Sequence of chain 3.A:
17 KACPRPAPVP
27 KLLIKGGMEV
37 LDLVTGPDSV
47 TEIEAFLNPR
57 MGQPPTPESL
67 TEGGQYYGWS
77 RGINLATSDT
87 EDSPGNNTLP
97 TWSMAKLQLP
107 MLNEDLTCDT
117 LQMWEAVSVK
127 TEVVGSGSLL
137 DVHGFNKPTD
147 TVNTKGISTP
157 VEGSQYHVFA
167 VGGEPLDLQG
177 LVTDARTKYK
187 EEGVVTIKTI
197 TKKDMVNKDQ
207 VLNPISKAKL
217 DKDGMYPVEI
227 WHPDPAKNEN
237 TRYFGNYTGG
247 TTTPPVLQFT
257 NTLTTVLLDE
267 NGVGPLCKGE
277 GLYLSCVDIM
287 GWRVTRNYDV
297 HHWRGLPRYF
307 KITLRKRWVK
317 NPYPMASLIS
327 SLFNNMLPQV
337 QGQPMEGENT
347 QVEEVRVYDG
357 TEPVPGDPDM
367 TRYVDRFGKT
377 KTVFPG

Sequence of chain 3.B:
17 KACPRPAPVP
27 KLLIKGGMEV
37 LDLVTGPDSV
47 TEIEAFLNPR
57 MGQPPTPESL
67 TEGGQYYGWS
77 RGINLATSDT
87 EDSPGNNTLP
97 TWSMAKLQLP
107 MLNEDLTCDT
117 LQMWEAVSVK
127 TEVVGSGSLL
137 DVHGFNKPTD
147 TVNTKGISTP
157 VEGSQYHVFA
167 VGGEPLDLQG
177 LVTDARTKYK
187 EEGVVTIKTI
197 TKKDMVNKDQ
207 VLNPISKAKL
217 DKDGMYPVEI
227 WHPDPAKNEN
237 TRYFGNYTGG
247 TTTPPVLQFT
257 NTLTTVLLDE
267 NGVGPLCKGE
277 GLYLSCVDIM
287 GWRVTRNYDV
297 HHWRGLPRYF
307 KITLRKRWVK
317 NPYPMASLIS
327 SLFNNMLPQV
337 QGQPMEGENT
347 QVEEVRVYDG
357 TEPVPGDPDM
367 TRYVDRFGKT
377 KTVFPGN

Binding-site contacts:
Ligand atom O4 contacts residue GLY78 of chain 3.A at 3.1 Å.
Ligand atom O1A contacts residue LYS186 of chain 3.A at 2.8 Å (salt-bridge).
Ligand atom C1 contacts residue GLY78 of chain 3.A at 3.7 Å.
Ligand atom C11 contacts residue ASP85 of chain 3.B at 4.0 Å.
Ligand atom C4 contacts residue HIS298 of chain 3.A at 3.2 Å.
Ligand atom O3 contacts residue GLY78 of chain 3.A at 3.3 Å.
Ligand atom C1 contacts residue ARG77 of chain 3.A at 3.6 Å.
Ligand atom C6 contacts residue ASN93 of chain 3.A at 3.0 Å.
Ligand atom O4 contacts residue HIS298 of chain 3.A at 2.7 Å (h-bond).
Ligand atom C3 contacts residue GLY78 of chain 3.A at 4.0 Å.
Ligand atom C6 contacts residue TYR72 of chain 3.A at 4.0 Å (hydrophobic).
Ligand atom O1A contacts residue TYR72 of chain 3.A at 3.5 Å.
Ligand atom O4 contacts residue ASN80 of chain 3.A at 4.3 Å.
Ligand atom O1A contacts residue HIS298 of chain 3.A at 3.9 Å.
Ligand atom C5 contacts residue ASN93 of chain 3.A at 3.6 Å.
Ligand atom O1B contacts residue SER89 of chain 3.A at 3.1 Å (h-bond).
Ligand atom C1 contacts residue TYR72 of chain 3.A at 4.1 Å (hydrophobic).
Ligand atom O8 contacts residue ARG77 of chain 3.A at 3.2 Å (salt-bridge).
Ligand atom O4 contacts residue ILE79 of chain 3.A at 4.0 Å.
Ligand atom C1 contacts residue LYS186 of chain 3.A at 3.9 Å.
Ligand atom C3 contacts residue HIS298 of chain 3.A at 3.6 Å.
Ligand atom O4 contacts residue VAL296 of chain 3.A at 3.9 Å.
Ligand atom O1A contacts residue SER89 of chain 3.A at 3.1 Å (h-bond).
Ligand atom O4 contacts residue THR291 of chain 3.A at 3.5 Å.
Ligand atom O10 contacts residue THR291 of chain 3.A at 4.3 Å.
Ligand atom C3 contacts residue VAL296 of chain 3.A at 3.7 Å (hydrophobic).
Ligand atom C4 contacts residue GLY78 of chain 3.A at 3.4 Å.
Ligand atom C3 contacts residue GLY78 of chain 3.A at 3.6 Å.
Ligand atom O1A contacts residue ARG77 of chain 3.A at 3.2 Å (salt-bridge).
Ligand atom O1B contacts residue ARG77 of chain 3.A at 2.9 Å (salt-bridge).
Ligand atom N5 contacts residue TYR72 of chain 3.A at 3.4 Å (h-bond).
Ligand atom C2 contacts residue GLY78 of chain 3.A at 3.9 Å.
Ligand atom O1A contacts residue GLY78 of chain 3.A at 3.2 Å (h-bond).
Ligand atom C4 contacts residue TYR72 of chain 3.A at 3.8 Å (hydrophobic).
Ligand atom C4 contacts residue ASN93 of chain 3.A at 4.2 Å.
Ligand atom C1 contacts residue SER89 of chain 3.A at 3.5 Å.
Ligand atom O1B contacts residue TYR72 of chain 3.A at 4.1 Å.
Ligand atom O6 contacts residue ASN93 of chain 3.A at 3.0 Å (h-bond).
Ligand atom C5 contacts residue TYR72 of chain 3.A at 3.9 Å (hydrophobic).
Ligand atom O8 contacts residue TYR72 of chain 3.A at 4.3 Å.

The small molecule below binds the protein below.
Small molecule (SMILES): CC(=O)N[C@@H]1[C@@H](O[C@@H]2O[C@H](CO)[C@H](O)[C@H](O[C@]3(C(=O)O)C[C@H](O)[C@@H](NC(C)=O)[C@H]([C@H](O)[C@H](O)CO)O3)[C@H]2O)[C@H](O)[C@@H](CO[C@]2(C(=O)O)C[C@H](O)[C@@H](NC(C)=O)[C@H]([C@H](O)[C@H](O)CO)O2)O[C@H]1O